This small molecule binds to this protein.
Small molecule (SMILES): Nc1ccn([C@H]2C[C@H](O)[C@@H](CO[P](=O)(O)O[P](=O)(O)OP(=O)(O)O)O2)c(=O)n1

Sequence of chain 1.B:
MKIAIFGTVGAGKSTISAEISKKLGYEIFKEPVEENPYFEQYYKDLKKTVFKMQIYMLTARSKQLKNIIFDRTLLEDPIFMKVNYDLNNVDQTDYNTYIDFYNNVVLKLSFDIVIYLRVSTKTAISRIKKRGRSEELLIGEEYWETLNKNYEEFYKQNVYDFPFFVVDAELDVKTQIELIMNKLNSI

Binding-site contacts:
Ligand atom N3 contacts residue PHE86 of chain 1.B at 3.2 Å.
Ligand atom O3' contacts residue GLU150 of chain 1.B at 2.7 Å (salt-bridge).
Ligand atom O3A contacts residue ARG78 of chain 1.B at 3.5 Å (salt-bridge).
Ligand atom C2' contacts residue TYR43 of chain 1.B at 3.3 Å (hydrophobic).
Ligand atom O2B contacts residue ARG145 of chain 1.B at 3.2 Å (salt-bridge).
Ligand atom PA contacts residue ARG147 of chain 1.B at 3.6 Å.
Ligand atom N4 contacts residue GLN54 of chain 1.B at 3.0 Å (h-bond).
Ligand atom O3G contacts residue ALA11 of chain 1.B at 3.4 Å (h-bond).
Ligand atom O1B contacts residue ARG78 of chain 1.B at 2.7 Å (salt-bridge).
Ligand atom O5' contacts residue ARG147 of chain 1.B at 3.0 Å (salt-bridge).
Ligand atom O1G contacts residue ARG145 of chain 1.B at 3.5 Å (salt-bridge).
Ligand atom C5' contacts residue ARG78 of chain 1.B at 3.2 Å.
Ligand atom O3G contacts residue GLY10 of chain 1.B at 3.6 Å (h-bond).
Ligand atom O2 contacts residue GLN54 of chain 1.B at 3.4 Å (h-bond).
Ligand atom C6 contacts residue ARG78 of chain 1.B at 3.6 Å.
Ligand atom O2B contacts residue ARG147 of chain 1.B at 2.8 Å (salt-bridge).
Ligand atom O1B contacts residue VAL9 of chain 1.B at 3.4 Å.
Ligand atom O3B contacts residue GLY10 of chain 1.B at 3.6 Å (h-bond).
Ligand atom N3 contacts residue GLN54 of chain 1.B at 2.9 Å (h-bond).
Ligand atom PG contacts residue LYS13 of chain 1.B at 3.6 Å.
Ligand atom C4 contacts residue ASP83 of chain 1.B at 3.5 Å.
Ligand atom O1G contacts residue LYS13 of chain 1.B at 3.6 Å (salt-bridge).
Ligand atom O2 contacts residue PHE86 of chain 1.B at 3.5 Å.
Ligand atom O3G contacts residue THR8 of chain 1.B at 3.5 Å (h-bond).
Ligand atom O2 contacts residue TYR42 of chain 1.B at 3.0 Å (h-bond).
Ligand atom N4 contacts residue ASP83 of chain 1.B at 2.7 Å (salt-bridge).
Ligand atom O3G contacts residue LYS13 of chain 1.B at 2.9 Å (salt-bridge).
Ligand atom O3' contacts residue PHE39 of chain 1.B at 3.6 Å.
Ligand atom O2G contacts residue LYS13 of chain 1.B at 3.4 Å (salt-bridge).
Ligand atom C2 contacts residue PHE86 of chain 1.B at 3.3 Å (hydrophobic).
Ligand atom C3' contacts residue GLU150 of chain 1.B at 3.6 Å.
Ligand atom C5 contacts residue ASP83 of chain 1.B at 3.6 Å.
Ligand atom O2B contacts residue VAL9 of chain 1.B at 3.5 Å.
Ligand atom O3B contacts residue ARG145 of chain 1.B at 3.1 Å (salt-bridge).
Ligand atom O3G contacts residue GLY12 of chain 1.B at 3.1 Å (h-bond).
Ligand atom C4 contacts residue PHE86 of chain 1.B at 3.5 Å (hydrophobic).
Ligand atom O3' contacts residue TYR43 of chain 1.B at 2.8 Å (h-bond).
Ligand atom O1A contacts residue ARG147 of chain 1.B at 3.1 Å (salt-bridge).
Ligand atom C2 contacts residue GLN54 of chain 1.B at 3.6 Å.
Ligand atom O1B contacts residue LYS13 of chain 1.B at 2.9 Å (salt-bridge).